Binding-site contacts:
Ligand atom O2 contacts residue GLY49 of chain 1.A at 3.6 Å.
Ligand atom C3 contacts residue ASP25 of chain 1.B at 3.0 Å.
Ligand atom N5 contacts residue GLY48 of chain 1.B at 2.8 Å (h-bond).
Ligand atom CA3 contacts residue GLY27 of chain 1.B at 3.4 Å.
Ligand atom CB2 contacts residue ASP25 of chain 1.B at 3.4 Å.
Ligand atom O contacts residue VAL82 of chain 1.B at 3.5 Å.
Ligand atom O4 contacts residue ASP29 of chain 1.B at 3.0 Å (salt-bridge).
Ligand atom N6 contacts residue ASP29 of chain 1.B at 3.2 Å (salt-bridge).
Ligand atom CB2 contacts residue GLY27 of chain 1.A at 3.4 Å.
Ligand atom O5 contacts residue ILE47 of chain 1.B at 3.3 Å.
Ligand atom C5 contacts residue GLY48 of chain 1.B at 3.5 Å.
Ligand atom C3 contacts residue ASP25 of chain 1.A at 3.5 Å.
Ligand atom N2 contacts residue GLY27 of chain 1.A at 2.9 Å (h-bond).
Ligand atom N3 contacts residue ASP25 of chain 1.A at 2.9 Å (salt-bridge).
Ligand atom O4 contacts residue GLY27 of chain 1.B at 3.3 Å (h-bond).
Ligand atom CH3 contacts residue GLY48 of chain 1.A at 3.5 Å.
Ligand atom NE2 contacts residue ILE47 of chain 1.B at 3.4 Å.
Ligand atom CB3 contacts residue ASP25 of chain 1.A at 3.5 Å.
Ligand atom O3 contacts residue GLY49 of chain 1.B at 3.5 Å.
Ligand atom O5 contacts residue GLY48 of chain 1.B at 2.9 Å (h-bond).
Ligand atom CZ contacts residue ARG8 of chain 1.A at 3.5 Å.
Ligand atom NH1 contacts residue ARG8 of chain 1.A at 2.7 Å (salt-bridge).
Ligand atom O1 contacts residue GLY27 of chain 1.A at 3.4 Å (h-bond).
Ligand atom OE1 contacts residue ASP29 of chain 1.B at 3.1 Å (salt-bridge).
Ligand atom OE1 contacts residue ALA28 of chain 1.B at 3.5 Å.
Ligand atom CA4 contacts residue GLY48 of chain 1.B at 3.3 Å.
Ligand atom CA3 contacts residue ASP25 of chain 1.A at 3.3 Å.
Ligand atom N4 contacts residue GLY27 of chain 1.B at 2.9 Å (h-bond).
Ligand atom CG21 contacts residue VAL50 of chain 1.B at 3.5 Å (hydrophobic).
Ligand atom N1 contacts residue GLY48 of chain 1.A at 3.0 Å (h-bond).
Ligand atom CA5 contacts residue ASP29 of chain 1.B at 3.3 Å.
Ligand atom O1 contacts residue ALA28 of chain 1.A at 3.5 Å.
Ligand atom CB contacts residue ASP29 of chain 1.A at 3.4 Å.
Ligand atom OE1 contacts residue ASP30 of chain 1.B at 2.9 Å (salt-bridge).
Ligand atom O1 contacts residue ASP29 of chain 1.A at 2.9 Å (salt-bridge).
Ligand atom CE contacts residue PRO81 of chain 1.B at 3.4 Å (hydrophobic).
Ligand atom NE2 contacts residue ASP30 of chain 1.B at 2.9 Å (salt-bridge).
Ligand atom CG2 contacts residue ASP29 of chain 1.A at 3.5 Å.
Ligand atom N contacts residue GLY48 of chain 1.A at 3.0 Å (h-bond).
Ligand atom O4 contacts residue ALA28 of chain 1.B at 3.4 Å.

Sequence of chain 1.A:
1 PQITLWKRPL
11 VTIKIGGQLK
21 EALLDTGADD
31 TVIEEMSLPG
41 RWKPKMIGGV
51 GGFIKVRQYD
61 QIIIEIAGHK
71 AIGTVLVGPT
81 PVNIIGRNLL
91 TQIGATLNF

A protein and the small-molecule ligand that binds it are described below.
Small molecule (SMILES): CCCC[C@@H](CN[C@@H](CCCC)C(=O)N[C@@H](CCC(N)=O)C(=O)N[C@@H](CCCNC(N)=[NH2+])C(N)=O)NC(=O)[C@@H](NC(=O)[C@@H](NC(C)=O)[C@@H](C)O)[C@@H](C)CC

Sequence of chain 1.B:
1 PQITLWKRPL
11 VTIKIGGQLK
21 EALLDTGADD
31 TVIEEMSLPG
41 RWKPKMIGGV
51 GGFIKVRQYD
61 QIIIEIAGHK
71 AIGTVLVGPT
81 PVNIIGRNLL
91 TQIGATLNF